Sequence of chain 1.A:
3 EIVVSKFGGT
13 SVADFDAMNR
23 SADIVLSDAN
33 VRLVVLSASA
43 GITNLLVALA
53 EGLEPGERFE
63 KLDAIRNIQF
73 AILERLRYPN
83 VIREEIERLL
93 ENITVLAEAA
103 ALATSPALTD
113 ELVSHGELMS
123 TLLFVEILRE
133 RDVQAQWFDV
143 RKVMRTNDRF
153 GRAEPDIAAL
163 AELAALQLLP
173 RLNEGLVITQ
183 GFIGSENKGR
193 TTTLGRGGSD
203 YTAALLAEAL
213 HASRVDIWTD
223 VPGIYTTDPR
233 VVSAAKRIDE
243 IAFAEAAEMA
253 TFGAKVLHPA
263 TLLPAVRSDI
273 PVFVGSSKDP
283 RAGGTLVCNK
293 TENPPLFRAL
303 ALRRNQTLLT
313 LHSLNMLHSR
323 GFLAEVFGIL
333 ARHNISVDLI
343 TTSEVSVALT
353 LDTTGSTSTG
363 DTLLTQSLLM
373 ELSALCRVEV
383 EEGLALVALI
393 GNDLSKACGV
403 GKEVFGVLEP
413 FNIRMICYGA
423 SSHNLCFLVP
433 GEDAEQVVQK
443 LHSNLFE

Binding-site contacts:
Ligand atom N contacts residue VAL339 of chain 1.A at 2.6 Å (h-bond).
Ligand atom CA contacts residue MET318 of chain 1.B at 3.7 Å (hydrophobic).
Ligand atom CD contacts residue MET318 of chain 1.B at 3.6 Å (hydrophobic).
Ligand atom NZ contacts residue ASP340 of chain 1.A at 2.6 Å (salt-bridge).
Ligand atom OXT contacts residue GLY323 of chain 1.B at 3.9 Å.
Ligand atom C contacts residue SER321 of chain 1.B at 3.2 Å.
Ligand atom O contacts residue PHE324 of chain 1.B at 3.1 Å (h-bond).
Ligand atom CE contacts residue GLU346 of chain 1.B at 3.8 Å.
Ligand atom C contacts residue SER338 of chain 1.A at 4.1 Å.
Ligand atom CA contacts residue SER321 of chain 1.B at 3.1 Å.
Ligand atom N contacts residue SER321 of chain 1.B at 2.9 Å (h-bond).
Ligand atom CG contacts residue VAL339 of chain 1.A at 3.1 Å (hydrophobic).
Ligand atom CA contacts residue VAL339 of chain 1.A at 3.3 Å (hydrophobic).
Ligand atom NZ contacts residue GLU346 of chain 1.B at 3.8 Å.
Ligand atom CB contacts residue LEU325 of chain 1.B at 3.9 Å (hydrophobic).
Ligand atom OXT contacts residue SER338 of chain 1.A at 3.3 Å.
Ligand atom CG contacts residue MET318 of chain 1.B at 3.9 Å (hydrophobic).
Ligand atom CE contacts residue MET318 of chain 1.B at 3.5 Å (hydrophobic).
Ligand atom C contacts residue GLY323 of chain 1.B at 4.0 Å.
Ligand atom OXT contacts residue SER321 of chain 1.B at 3.2 Å (h-bond).
Ligand atom O contacts residue SER321 of chain 1.B at 3.9 Å.
Ligand atom O contacts residue LEU325 of chain 1.B at 3.2 Å (h-bond).
Ligand atom CE contacts residue THR344 of chain 1.B at 4.1 Å.
Ligand atom C contacts residue VAL339 of chain 1.A at 3.8 Å (hydrophobic).
Ligand atom N contacts residue SER338 of chain 1.A at 2.5 Å (h-bond).
Ligand atom CB contacts residue VAL339 of chain 1.A at 3.0 Å (hydrophobic).
Ligand atom CD contacts residue VAL339 of chain 1.A at 3.7 Å (hydrophobic).
Ligand atom NZ contacts residue THR344 of chain 1.B at 4.2 Å.
Ligand atom O contacts residue ARG322 of chain 1.B at 4.2 Å.
Ligand atom C contacts residue PHE324 of chain 1.B at 4.1 Å (hydrophobic).
Ligand atom CA contacts residue SER338 of chain 1.A at 3.8 Å.
Ligand atom CE contacts residue SER345 of chain 1.B at 3.2 Å.
Ligand atom CD contacts residue ASP340 of chain 1.A at 3.6 Å.
Ligand atom OXT contacts residue ARG322 of chain 1.B at 3.9 Å.
Ligand atom CE contacts residue ASP340 of chain 1.A at 3.5 Å.
Ligand atom OXT contacts residue ILE337 of chain 1.A at 4.0 Å.
Ligand atom N contacts residue MET318 of chain 1.B at 3.8 Å.
Ligand atom O contacts residue GLY323 of chain 1.B at 3.5 Å (h-bond).
Ligand atom OXT contacts residue VAL339 of chain 1.A at 2.9 Å (h-bond).
Ligand atom NZ contacts residue SER345 of chain 1.B at 3.0 Å (h-bond).

A protein and the small-molecule ligand that binds it are described below.
Small molecule (SMILES): N[C@@H](CCCC[NH3+])C(=O)O

Sequence of chain 1.B:
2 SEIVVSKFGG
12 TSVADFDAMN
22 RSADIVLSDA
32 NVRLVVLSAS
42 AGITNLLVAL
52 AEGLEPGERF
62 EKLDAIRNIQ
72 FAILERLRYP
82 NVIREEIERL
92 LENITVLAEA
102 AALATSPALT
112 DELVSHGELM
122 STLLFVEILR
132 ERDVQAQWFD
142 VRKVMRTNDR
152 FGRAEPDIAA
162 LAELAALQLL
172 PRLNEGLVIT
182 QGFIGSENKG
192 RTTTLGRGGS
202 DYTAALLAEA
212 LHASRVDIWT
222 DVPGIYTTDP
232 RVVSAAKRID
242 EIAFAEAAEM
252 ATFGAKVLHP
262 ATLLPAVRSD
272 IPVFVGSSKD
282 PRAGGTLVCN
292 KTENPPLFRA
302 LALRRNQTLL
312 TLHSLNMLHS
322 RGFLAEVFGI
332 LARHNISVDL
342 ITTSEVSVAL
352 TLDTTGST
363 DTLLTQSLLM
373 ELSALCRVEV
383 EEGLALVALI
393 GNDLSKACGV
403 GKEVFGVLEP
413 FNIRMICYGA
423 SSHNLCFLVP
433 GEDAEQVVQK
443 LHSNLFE